A small-molecule ligand and the protein it binds are described below.
Small molecule (SMILES): CCCCCC(=O)OC[C@H](COP(=O)(O)O)OC(=O)CCCCC

Sequence of chain 1.D:
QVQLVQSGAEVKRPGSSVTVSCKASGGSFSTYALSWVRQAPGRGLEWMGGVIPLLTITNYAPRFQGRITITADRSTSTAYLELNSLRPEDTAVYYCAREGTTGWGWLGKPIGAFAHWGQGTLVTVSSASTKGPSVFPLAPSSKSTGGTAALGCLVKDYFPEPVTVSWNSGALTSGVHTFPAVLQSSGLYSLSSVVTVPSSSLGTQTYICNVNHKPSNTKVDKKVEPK

Binding-site contacts:
Ligand atom O12 contacts residue GLY27 of chain 1.D at 4.2 Å.
Ligand atom O12 contacts residue GLY26 of chain 1.D at 3.8 Å.
Ligand atom C2 contacts residue GLY27 of chain 1.D at 4.0 Å.
Ligand atom O12 contacts residue ALA24 of chain 1.D at 3.9 Å.
Ligand atom O14 contacts residue GLY26 of chain 1.D at 2.6 Å (h-bond).
Ligand atom O14 contacts residue SER25 of chain 1.D at 3.3 Å.
Ligand atom C2 contacts residue GLY26 of chain 1.D at 3.6 Å.
Ligand atom P contacts residue GLY26 of chain 1.D at 3.8 Å.
Ligand atom O31 contacts residue GLY27 of chain 1.D at 4.4 Å.
Ligand atom C3 contacts residue GLY27 of chain 1.D at 4.0 Å.
Ligand atom C3 contacts residue GLY26 of chain 1.D at 3.7 Å.
Ligand atom C1 contacts residue GLY26 of chain 1.D at 4.2 Å.
Ligand atom P contacts residue SER25 of chain 1.D at 4.2 Å.
Ligand atom O31 contacts residue GLY26 of chain 1.D at 3.4 Å (h-bond).
Ligand atom O31 contacts residue TRP104 of chain 1.D at 3.9 Å.
Ligand atom C3 contacts residue TRP104 of chain 1.D at 3.6 Å (hydrophobic).
Ligand atom O11 contacts residue GLY26 of chain 1.D at 4.4 Å.
Ligand atom O12 contacts residue SER25 of chain 1.D at 4.0 Å.
Ligand atom C1 contacts residue GLY27 of chain 1.D at 3.7 Å.